Binding-site contacts:
Ligand atom C3 contacts residue THR30 of chain 1.C at 3.6 Å.
Ligand atom O5 contacts residue SER9 of chain 1.C at 4.2 Å.
Ligand atom C3 contacts residue TYR32 of chain 1.C at 4.5 Å (hydrophobic).
Ligand atom C4 contacts residue PRO34 of chain 1.C at 3.5 Å (hydrophobic).
Ligand atom C4 contacts residue TYR56 of chain 1.C at 3.7 Å (hydrophobic).
Ligand atom C2 contacts residue TYR56 of chain 1.C at 4.4 Å (hydrophobic).
Ligand atom C2 contacts residue ALA165 of chain 1.D at 4.0 Å (hydrophobic).
Ligand atom C1 contacts residue LEU164 of chain 1.D at 3.7 Å (hydrophobic).
Ligand atom C1 contacts residue ALA165 of chain 1.D at 3.5 Å (hydrophobic).
Ligand atom C3 contacts residue SER9 of chain 1.C at 3.8 Å.
Ligand atom O6 contacts residue TYR32 of chain 1.C at 3.2 Å.
Ligand atom O5 contacts residue TYR56 of chain 1.C at 3.2 Å.
Ligand atom C4 contacts residue GLY8 of chain 1.C at 3.5 Å.
Ligand atom C3 contacts residue PRO34 of chain 1.C at 4.2 Å (hydrophobic).
Ligand atom O6 contacts residue THR30 of chain 1.C at 3.2 Å.
Ligand atom O6 contacts residue GLU33 of chain 1.C at 3.7 Å.
Ligand atom O6 contacts residue GLY8 of chain 1.C at 4.4 Å.
Ligand atom O5 contacts residue ALA165 of chain 1.D at 3.0 Å.
Ligand atom C4 contacts residue ALA165 of chain 1.D at 4.0 Å (hydrophobic).
Ligand atom C3 contacts residue GLY8 of chain 1.C at 3.5 Å.
Ligand atom C2 contacts residue SER9 of chain 1.C at 3.9 Å.
Ligand atom O6 contacts residue SER9 of chain 1.C at 4.4 Å.
Ligand atom C4 contacts residue LEU7 of chain 1.C at 3.7 Å (hydrophobic).
Ligand atom C4 contacts residue GLY57 of chain 1.C at 3.7 Å.
Ligand atom C4 contacts residue SER9 of chain 1.C at 4.4 Å.
Ligand atom C1 contacts residue ILE161 of chain 1.D at 3.1 Å (hydrophobic).
Ligand atom C1 contacts residue TYR32 of chain 1.C at 3.7 Å (hydrophobic).
Ligand atom C2 contacts residue GLY8 of chain 1.C at 4.5 Å.
Ligand atom O6 contacts residue PRO34 of chain 1.C at 3.2 Å.
Ligand atom C2 contacts residue ILE161 of chain 1.D at 3.5 Å (hydrophobic).
Ligand atom O5 contacts residue ILE161 of chain 1.D at 3.1 Å.
Ligand atom C4 contacts residue THR30 of chain 1.C at 3.9 Å.

This protein binds this small molecule.
Small molecule (SMILES): C[C@@H](O)[C@@H](C)O

Sequence of chain 1.C:
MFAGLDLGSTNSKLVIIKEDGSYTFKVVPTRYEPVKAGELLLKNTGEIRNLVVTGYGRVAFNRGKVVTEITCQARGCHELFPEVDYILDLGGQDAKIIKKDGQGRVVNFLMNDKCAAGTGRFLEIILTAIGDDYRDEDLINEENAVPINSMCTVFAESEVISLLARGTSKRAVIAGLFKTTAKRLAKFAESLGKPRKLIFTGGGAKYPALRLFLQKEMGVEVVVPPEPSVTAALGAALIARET

Sequence of chain 1.D:
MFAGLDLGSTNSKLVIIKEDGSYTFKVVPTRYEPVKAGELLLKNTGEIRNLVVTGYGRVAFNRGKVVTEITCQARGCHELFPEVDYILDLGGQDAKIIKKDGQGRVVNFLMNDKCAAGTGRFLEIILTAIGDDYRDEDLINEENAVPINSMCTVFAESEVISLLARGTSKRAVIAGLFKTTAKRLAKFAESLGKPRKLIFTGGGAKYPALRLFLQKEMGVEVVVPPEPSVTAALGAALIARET